Binding-site contacts:
Ligand atom C5 contacts residue ASN99 of chain 2.A at 3.7 Å.
Ligand atom C7 contacts residue PHE97 of chain 2.A at 4.0 Å (hydrophobic).
Ligand atom C2 contacts residue THR101 of chain 2.A at 4.4 Å.
Ligand atom C8 contacts residue PHE97 of chain 2.A at 4.1 Å (hydrophobic).
Ligand atom C3 contacts residue ASN99 of chain 2.A at 3.8 Å.
Ligand atom C2 contacts residue ASN99 of chain 2.A at 2.5 Å.
Ligand atom C4 contacts residue ASN99 of chain 2.A at 4.2 Å.
Ligand atom O5 contacts residue ASN99 of chain 2.A at 2.4 Å (h-bond).
Ligand atom O7 contacts residue PHE97 of chain 2.A at 3.4 Å.
Ligand atom N2 contacts residue THR101 of chain 2.A at 3.4 Å (h-bond).
Ligand atom C1 contacts residue THR101 of chain 2.A at 4.5 Å.
Ligand atom C7 contacts residue THR101 of chain 2.A at 4.2 Å.
Ligand atom C5 contacts residue PHE97 of chain 2.A at 3.9 Å (hydrophobic).
Ligand atom O7 contacts residue ASN99 of chain 2.A at 4.4 Å.
Ligand atom C7 contacts residue ASN99 of chain 2.A at 3.8 Å.
Ligand atom C8 contacts residue ASN99 of chain 2.A at 4.0 Å.
Ligand atom O6 contacts residue PHE97 of chain 2.A at 4.3 Å.
Ligand atom C1 contacts residue ASN99 of chain 2.A at 1.4 Å.
Ligand atom C8 contacts residue THR101 of chain 2.A at 3.9 Å.
Ligand atom O5 contacts residue PHE97 of chain 2.A at 4.1 Å.
Ligand atom C6 contacts residue PHE97 of chain 2.A at 3.6 Å (hydrophobic).
Ligand atom O6 contacts residue VAL82 of chain 2.A at 4.2 Å.
Ligand atom C8 contacts residue ARG108 of chain 2.A at 3.7 Å.
Ligand atom N2 contacts residue ASN99 of chain 2.A at 2.8 Å (h-bond).

A protein and the small-molecule ligand that binds it are described below.
Small molecule (SMILES): CC(=O)N[C@H]1[C@H](O[C@H]2[C@H](O)[C@@H](NC(C)=O)CO[C@@H]2CO)O[C@H](CO)[C@@H](O[C@@H]2O[C@H](CO)[C@@H](O)[C@H](O)[C@@H]2O)[C@@H]1O

Sequence of chain 2.A:
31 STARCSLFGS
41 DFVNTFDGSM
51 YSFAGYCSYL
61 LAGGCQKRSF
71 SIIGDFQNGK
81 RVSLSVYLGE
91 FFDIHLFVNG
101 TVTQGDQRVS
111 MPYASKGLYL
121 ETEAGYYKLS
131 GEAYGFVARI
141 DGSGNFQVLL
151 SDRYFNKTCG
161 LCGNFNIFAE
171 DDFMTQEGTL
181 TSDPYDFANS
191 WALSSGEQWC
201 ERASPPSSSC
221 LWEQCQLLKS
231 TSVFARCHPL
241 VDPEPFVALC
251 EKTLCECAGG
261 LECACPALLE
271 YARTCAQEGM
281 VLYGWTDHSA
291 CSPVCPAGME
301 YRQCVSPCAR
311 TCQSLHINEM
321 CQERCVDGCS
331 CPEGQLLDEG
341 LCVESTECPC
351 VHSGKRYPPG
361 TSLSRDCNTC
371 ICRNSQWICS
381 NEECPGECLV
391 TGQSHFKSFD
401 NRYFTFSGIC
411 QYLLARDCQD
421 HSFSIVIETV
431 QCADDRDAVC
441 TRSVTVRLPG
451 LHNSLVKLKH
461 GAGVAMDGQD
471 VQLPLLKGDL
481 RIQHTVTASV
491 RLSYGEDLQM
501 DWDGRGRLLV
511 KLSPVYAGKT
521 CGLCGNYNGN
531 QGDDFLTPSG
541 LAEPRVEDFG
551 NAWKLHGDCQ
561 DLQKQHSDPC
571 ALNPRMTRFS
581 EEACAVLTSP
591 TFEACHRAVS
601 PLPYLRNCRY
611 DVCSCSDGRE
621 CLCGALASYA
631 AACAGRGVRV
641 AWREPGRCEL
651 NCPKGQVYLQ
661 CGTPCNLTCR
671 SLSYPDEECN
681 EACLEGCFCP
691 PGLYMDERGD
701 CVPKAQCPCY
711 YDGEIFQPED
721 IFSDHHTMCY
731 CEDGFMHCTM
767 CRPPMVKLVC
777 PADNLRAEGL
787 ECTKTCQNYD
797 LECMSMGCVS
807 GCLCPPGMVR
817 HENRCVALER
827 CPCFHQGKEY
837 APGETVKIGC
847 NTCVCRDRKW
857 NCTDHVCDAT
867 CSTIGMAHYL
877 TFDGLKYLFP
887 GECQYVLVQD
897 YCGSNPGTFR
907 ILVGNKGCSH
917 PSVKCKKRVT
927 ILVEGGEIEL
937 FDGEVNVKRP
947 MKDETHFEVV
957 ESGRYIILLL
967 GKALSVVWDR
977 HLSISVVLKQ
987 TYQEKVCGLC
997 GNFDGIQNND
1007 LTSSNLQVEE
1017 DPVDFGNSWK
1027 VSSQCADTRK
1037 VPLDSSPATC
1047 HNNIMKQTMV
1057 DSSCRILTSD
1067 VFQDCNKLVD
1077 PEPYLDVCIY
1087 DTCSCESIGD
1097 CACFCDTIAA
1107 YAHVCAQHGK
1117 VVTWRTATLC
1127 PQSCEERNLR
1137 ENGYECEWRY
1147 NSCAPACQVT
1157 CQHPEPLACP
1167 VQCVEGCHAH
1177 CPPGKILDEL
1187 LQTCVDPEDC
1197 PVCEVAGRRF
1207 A